A small-molecule ligand and the protein it binds are described below.
Small molecule (SMILES): O=C(O)c1cc2ccccc2o1

Sequence of chain 1.A:
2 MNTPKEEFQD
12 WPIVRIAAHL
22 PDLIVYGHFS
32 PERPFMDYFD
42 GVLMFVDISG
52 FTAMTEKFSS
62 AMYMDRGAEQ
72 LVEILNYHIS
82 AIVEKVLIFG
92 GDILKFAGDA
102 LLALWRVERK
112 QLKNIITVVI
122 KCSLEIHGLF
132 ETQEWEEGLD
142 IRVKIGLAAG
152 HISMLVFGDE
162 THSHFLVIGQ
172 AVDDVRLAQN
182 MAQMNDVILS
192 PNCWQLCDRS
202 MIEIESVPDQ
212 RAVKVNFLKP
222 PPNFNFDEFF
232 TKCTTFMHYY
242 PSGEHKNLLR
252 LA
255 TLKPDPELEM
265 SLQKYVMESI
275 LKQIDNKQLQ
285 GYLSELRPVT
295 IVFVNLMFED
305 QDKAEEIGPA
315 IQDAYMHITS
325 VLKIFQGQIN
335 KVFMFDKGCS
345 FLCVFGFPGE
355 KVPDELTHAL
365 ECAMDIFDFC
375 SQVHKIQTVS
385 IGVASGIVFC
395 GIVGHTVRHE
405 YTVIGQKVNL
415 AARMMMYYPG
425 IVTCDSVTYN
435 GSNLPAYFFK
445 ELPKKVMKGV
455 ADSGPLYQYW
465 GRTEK

Binding-site contacts:
Ligand atom OAB contacts residue PHE337 of chain 1.A at 3.6 Å.
Ligand atom OAB contacts residue ARG177 of chain 1.A at 2.8 Å (salt-bridge).
Ligand atom CAD contacts residue PHE337 of chain 1.A at 4.3 Å (hydrophobic).
Ligand atom CAE contacts residue PHE97 of chain 1.A at 4.2 Å (hydrophobic).
Ligand atom CAK contacts residue ALA98 of chain 1.A at 3.5 Å (hydrophobic).
Ligand atom CAC contacts residue LYS96 of chain 1.A at 3.4 Å.
Ligand atom OAA contacts residue GLY99 of chain 1.A at 4.0 Å.
Ligand atom OAA contacts residue ASP100 of chain 1.A at 4.2 Å.
Ligand atom CAG contacts residue ALA98 of chain 1.A at 3.5 Å (hydrophobic).
Ligand atom CAE contacts residue LYS96 of chain 1.A at 3.9 Å.
Ligand atom CAK contacts residue PHE46 of chain 1.A at 3.4 Å (hydrophobic).
Ligand atom CAI contacts residue PHE46 of chain 1.A at 4.1 Å (hydrophobic).
Ligand atom CAF contacts residue PHE46 of chain 1.A at 4.1 Å (hydrophobic).
Ligand atom CAD contacts residue LEU103 of chain 1.A at 3.7 Å (hydrophobic).
Ligand atom CAJ contacts residue ALA98 of chain 1.A at 4.3 Å (hydrophobic).
Ligand atom OAH contacts residue ARG177 of chain 1.A at 2.9 Å (salt-bridge).
Ligand atom OAH contacts residue PHE337 of chain 1.A at 3.3 Å.
Ligand atom CAG contacts residue PHE46 of chain 1.A at 3.6 Å (hydrophobic).
Ligand atom CAF contacts residue ARG177 of chain 1.A at 4.1 Å.
Ligand atom OAH contacts residue PHE46 of chain 1.A at 3.5 Å.
Ligand atom CAE contacts residue ALA101 of chain 1.A at 3.9 Å (hydrophobic).
Ligand atom CAE contacts residue LEU102 of chain 1.A at 4.2 Å (hydrophobic).
Ligand atom CAL contacts residue ALA98 of chain 1.A at 4.3 Å (hydrophobic).
Ligand atom CAL contacts residue ARG177 of chain 1.A at 3.8 Å.
Ligand atom CAJ contacts residue PHE337 of chain 1.A at 3.9 Å (hydrophobic).
Ligand atom CAF contacts residue PHE337 of chain 1.A at 3.8 Å (hydrophobic).
Ligand atom CAE contacts residue PHE46 of chain 1.A at 3.8 Å (hydrophobic).
Ligand atom CAJ contacts residue PHE46 of chain 1.A at 3.5 Å (hydrophobic).
Ligand atom CAL contacts residue PHE46 of chain 1.A at 3.6 Å (hydrophobic).
Ligand atom CAK contacts residue ALA101 of chain 1.A at 4.0 Å (hydrophobic).
Ligand atom CAL contacts residue PHE337 of chain 1.A at 3.8 Å (hydrophobic).
Ligand atom CAC contacts residue LEU103 of chain 1.A at 3.6 Å (hydrophobic).
Ligand atom CAI contacts residue ARG177 of chain 1.A at 3.8 Å.
Ligand atom CAJ contacts residue ARG177 of chain 1.A at 3.7 Å.
Ligand atom CAC contacts residue PHE46 of chain 1.A at 4.2 Å (hydrophobic).
Ligand atom CAD contacts residue LYS96 of chain 1.A at 3.8 Å.
Ligand atom CAE contacts residue ALA98 of chain 1.A at 3.6 Å (hydrophobic).
Ligand atom CAI contacts residue PHE337 of chain 1.A at 4.0 Å (hydrophobic).
Ligand atom CAE contacts residue LEU103 of chain 1.A at 4.2 Å (hydrophobic).
Ligand atom CAG contacts residue ALA101 of chain 1.A at 3.5 Å (hydrophobic).